Binding-site contacts:
Ligand atom C4 contacts residue GOL1 of chain 1.J at 3.7 Å.
Ligand atom C6 contacts residue TRP411 of chain 1.A at 4.0 Å (hydrophobic).
Ligand atom N3 contacts residue ARG329 of chain 1.A at 3.6 Å.
Ligand atom N2 contacts residue HEM1 of chain 1.G at 2.9 Å (h-bond).
Ligand atom N3 contacts residue HEM1 of chain 1.G at 2.7 Å (h-bond).
Ligand atom C10 contacts residue PHE424 of chain 1.B at 3.8 Å (hydrophobic).
Ligand atom O14 contacts residue ARG329 of chain 1.A at 2.6 Å (salt-bridge).
Ligand atom N8 contacts residue PHE424 of chain 1.B at 3.5 Å.
Ligand atom C10 contacts residue TRP411 of chain 1.A at 3.8 Å (hydrophobic).
Ligand atom N8 contacts residue TRP411 of chain 1.A at 3.9 Å.
Ligand atom C7 contacts residue PHE424 of chain 1.B at 3.9 Å (hydrophobic).
Ligand atom C11 contacts residue VAL68 of chain 1.A at 3.8 Å (hydrophobic).
Ligand atom C9 contacts residue ARG329 of chain 1.A at 3.9 Å.
Ligand atom N1 contacts residue TRP411 of chain 1.A at 3.3 Å.
Ligand atom O14 contacts residue GOL1 of chain 1.J at 3.4 Å.
Ligand atom O4 contacts residue GOL1 of chain 1.J at 2.7 Å (h-bond).
Ligand atom N3 contacts residue TRP411 of chain 1.A at 3.3 Å.
Ligand atom N8 contacts residue ALA410 of chain 1.A at 3.2 Å (h-bond).
Ligand atom C2 contacts residue HEM1 of chain 1.G at 3.2 Å.
Ligand atom N2 contacts residue TRP411 of chain 1.A at 3.2 Å (h-bond).
Ligand atom C11 contacts residue PHE424 of chain 1.B at 3.4 Å (hydrophobic).
Ligand atom O12 contacts residue PHE424 of chain 1.B at 3.6 Å.
Ligand atom O4 contacts residue ARG329 of chain 1.A at 3.5 Å (salt-bridge).
Ligand atom C4 contacts residue HEM1 of chain 1.G at 3.9 Å.
Ligand atom O4 contacts residue TRP411 of chain 1.A at 3.4 Å.
Ligand atom C13 contacts residue PHE424 of chain 1.B at 3.7 Å (hydrophobic).
Ligand atom C10 contacts residue ALA410 of chain 1.A at 3.8 Å (hydrophobic).
Ligand atom O12 contacts residue HIS425 of chain 1.B at 3.9 Å.
Ligand atom N5 contacts residue TRP411 of chain 1.A at 4.0 Å.
Ligand atom C7 contacts residue TRP409 of chain 1.B at 3.6 Å (hydrophobic).
Ligand atom C4 contacts residue ARG329 of chain 1.A at 3.4 Å.
Ligand atom N1 contacts residue ALA410 of chain 1.A at 3.4 Å (h-bond).
Ligand atom C13 contacts residue ARG329 of chain 1.A at 3.8 Å.
Ligand atom C9 contacts residue TRP411 of chain 1.A at 3.6 Å (hydrophobic).
Ligand atom C4 contacts residue TRP411 of chain 1.A at 3.5 Å (hydrophobic).
Ligand atom N5 contacts residue GOL1 of chain 1.J at 3.9 Å.
Ligand atom C2 contacts residue TRP411 of chain 1.A at 3.5 Å (hydrophobic).
Ligand atom O14 contacts residue PHE424 of chain 1.B at 3.8 Å.
Ligand atom C13 contacts residue GOL1 of chain 1.J at 3.5 Å.
Ligand atom C6 contacts residue VAL68 of chain 1.A at 4.0 Å (hydrophobic).

Sequence of chain 1.A:
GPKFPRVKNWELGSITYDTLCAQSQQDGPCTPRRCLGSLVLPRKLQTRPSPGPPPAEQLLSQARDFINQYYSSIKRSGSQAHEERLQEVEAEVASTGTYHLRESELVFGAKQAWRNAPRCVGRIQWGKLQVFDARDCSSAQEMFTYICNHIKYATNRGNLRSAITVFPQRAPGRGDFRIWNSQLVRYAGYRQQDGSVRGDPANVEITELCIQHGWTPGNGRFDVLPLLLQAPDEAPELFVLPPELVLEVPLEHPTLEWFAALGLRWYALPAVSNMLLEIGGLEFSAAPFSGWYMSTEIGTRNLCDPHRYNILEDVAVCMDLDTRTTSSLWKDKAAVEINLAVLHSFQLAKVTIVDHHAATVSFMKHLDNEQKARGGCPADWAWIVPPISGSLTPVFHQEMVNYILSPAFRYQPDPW

This small molecule binds to this protein.
Small molecule (SMILES): Nc1nc2c(c(=O)[nH]1)N1C(=O)OC[C@H]1CN2

Sequence of chain 1.B:
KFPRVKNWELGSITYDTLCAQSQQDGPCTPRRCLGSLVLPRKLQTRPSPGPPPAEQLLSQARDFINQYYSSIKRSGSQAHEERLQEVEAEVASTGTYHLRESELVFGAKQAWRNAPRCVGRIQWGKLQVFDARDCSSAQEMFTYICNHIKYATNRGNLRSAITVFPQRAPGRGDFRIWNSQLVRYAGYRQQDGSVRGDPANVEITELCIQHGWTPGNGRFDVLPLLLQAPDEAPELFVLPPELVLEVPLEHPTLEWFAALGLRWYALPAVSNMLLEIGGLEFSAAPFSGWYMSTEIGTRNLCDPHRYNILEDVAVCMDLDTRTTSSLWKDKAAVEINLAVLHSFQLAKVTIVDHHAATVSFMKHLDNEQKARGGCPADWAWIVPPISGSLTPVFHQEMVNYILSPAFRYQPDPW